This protein binds this small molecule.
Small molecule (SMILES): Clc1cccc2ccccc12

Binding-site contacts:
Ligand atom CL1 contacts residue PHE224 of chain 3.A at 4.0 Å.
Ligand atom CL1 contacts residue VAL260 of chain 3.A at 3.7 Å.
Ligand atom C02 contacts residue ASN201 of chain 3.A at 4.0 Å.
Ligand atom C07 contacts residue ALA206 of chain 3.A at 4.0 Å (hydrophobic).
Ligand atom C03 contacts residue LEU307 of chain 3.A at 3.8 Å (hydrophobic).
Ligand atom C04 contacts residue LEU307 of chain 3.A at 4.1 Å (hydrophobic).
Ligand atom C09 contacts residue VAL209 of chain 3.A at 4.0 Å (hydrophobic).
Ligand atom C07 contacts residue ASP205 of chain 3.A at 3.7 Å.
Ligand atom C08 contacts residue ASN297 of chain 3.A at 3.6 Å.
Ligand atom C02 contacts residue PHE202 of chain 3.A at 4.2 Å (hydrophobic).
Ligand atom C02 contacts residue LEU307 of chain 3.A at 4.0 Å (hydrophobic).
Ligand atom C04 contacts residue ASN297 of chain 3.A at 4.4 Å.
Ligand atom C02 contacts residue HIS208 of chain 3.A at 4.2 Å.
Ligand atom C04 contacts residue VAL209 of chain 3.A at 4.0 Å (hydrophobic).
Ligand atom C08 contacts residue ALA206 of chain 3.A at 4.3 Å (hydrophobic).
Ligand atom C05 contacts residue ASP205 of chain 3.A at 3.8 Å.
Ligand atom C06 contacts residue ASN297 of chain 3.A at 3.9 Å.
Ligand atom C06 contacts residue ASP205 of chain 3.A at 3.5 Å.
Ligand atom C01 contacts residue ASN201 of chain 3.A at 3.3 Å.
Ligand atom C08 contacts residue VAL209 of chain 3.A at 4.0 Å (hydrophobic).
Ligand atom CL1 contacts residue HIS295 of chain 3.A at 3.6 Å.
Ligand atom C05 contacts residue HIS208 of chain 3.A at 4.4 Å.
Ligand atom C01 contacts residue ASP205 of chain 3.A at 4.4 Å.
Ligand atom C01 contacts residue HIS208 of chain 3.A at 3.8 Å.
Ligand atom C05 contacts residue VAL209 of chain 3.A at 4.0 Å (hydrophobic).
Ligand atom C03 contacts residue PHE352 of chain 3.A at 4.4 Å (hydrophobic).
Ligand atom C07 contacts residue VAL209 of chain 3.A at 4.0 Å (hydrophobic).
Ligand atom C10 contacts residue VAL209 of chain 3.A at 4.0 Å (hydrophobic).
Ligand atom C01 contacts residue LEU307 of chain 3.A at 4.4 Å (hydrophobic).
Ligand atom C09 contacts residue HIS295 of chain 3.A at 4.0 Å.
Ligand atom C06 contacts residue ASN201 of chain 3.A at 3.6 Å.
Ligand atom C10 contacts residue HIS295 of chain 3.A at 3.9 Å.
Ligand atom CL1 contacts residue LEU307 of chain 3.A at 4.5 Å.
Ligand atom C06 contacts residue PHE202 of chain 3.A at 4.3 Å (hydrophobic).
Ligand atom C06 contacts residue HIS208 of chain 3.A at 3.9 Å.
Ligand atom C05 contacts residue ASN297 of chain 3.A at 3.8 Å.
Ligand atom C07 contacts residue ASN297 of chain 3.A at 3.3 Å.
Ligand atom C01 contacts residue PHE202 of chain 3.A at 4.0 Å (hydrophobic).

Sequence of chain 3.A:
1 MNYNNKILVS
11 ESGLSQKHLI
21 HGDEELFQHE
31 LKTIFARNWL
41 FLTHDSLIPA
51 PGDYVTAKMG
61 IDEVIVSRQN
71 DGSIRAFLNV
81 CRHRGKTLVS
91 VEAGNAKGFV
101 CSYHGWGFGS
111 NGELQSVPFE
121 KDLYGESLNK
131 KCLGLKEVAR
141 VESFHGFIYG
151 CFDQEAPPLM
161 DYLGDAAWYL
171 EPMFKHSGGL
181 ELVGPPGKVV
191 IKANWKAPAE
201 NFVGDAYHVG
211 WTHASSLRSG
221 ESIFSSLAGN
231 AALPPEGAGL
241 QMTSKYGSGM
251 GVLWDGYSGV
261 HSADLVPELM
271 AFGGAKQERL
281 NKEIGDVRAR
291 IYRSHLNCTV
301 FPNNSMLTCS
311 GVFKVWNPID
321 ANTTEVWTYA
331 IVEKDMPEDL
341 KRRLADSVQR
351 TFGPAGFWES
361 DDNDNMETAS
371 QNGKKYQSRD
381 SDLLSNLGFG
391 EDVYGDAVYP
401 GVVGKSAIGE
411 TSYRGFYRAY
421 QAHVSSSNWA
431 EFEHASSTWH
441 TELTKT